A small-molecule ligand and the protein it binds are described below.
Small molecule (SMILES): CC(C)c1cccc(C(C)C)c1O

Sequence of chain 1.A:
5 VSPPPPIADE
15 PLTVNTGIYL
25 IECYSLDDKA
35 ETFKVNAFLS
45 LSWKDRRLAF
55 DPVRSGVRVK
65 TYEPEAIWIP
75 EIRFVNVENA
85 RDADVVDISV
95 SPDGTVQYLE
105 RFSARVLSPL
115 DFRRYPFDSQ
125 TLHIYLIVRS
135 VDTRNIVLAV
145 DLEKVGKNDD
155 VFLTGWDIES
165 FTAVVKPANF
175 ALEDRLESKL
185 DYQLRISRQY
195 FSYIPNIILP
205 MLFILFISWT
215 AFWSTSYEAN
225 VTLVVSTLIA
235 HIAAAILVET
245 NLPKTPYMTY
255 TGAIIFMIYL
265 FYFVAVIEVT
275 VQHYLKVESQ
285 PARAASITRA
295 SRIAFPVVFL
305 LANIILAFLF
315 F

Binding-site contacts:
Ligand atom C5 contacts residue TYR263 of chain 1.B at 3.0 Å (hydrophobic).
Ligand atom C8 contacts residue ILE201 of chain 1.A at 3.2 Å (hydrophobic).
Ligand atom C3 contacts residue TYR263 of chain 1.B at 3.3 Å (hydrophobic).
Ligand atom C4 contacts residue ILE240 of chain 1.B at 3.4 Å (hydrophobic).
Ligand atom C6 contacts residue ASN200 of chain 1.A at 3.4 Å.
Ligand atom C6 contacts residue ILE201 of chain 1.A at 4.1 Å (hydrophobic).
Ligand atom C11 contacts residue GLU243 of chain 1.B at 2.4 Å.
Ligand atom C12 contacts residue ILE259 of chain 1.B at 4.1 Å (hydrophobic).
Ligand atom C12 contacts residue PRO204 of chain 1.A at 3.8 Å (hydrophobic).
Ligand atom C7 contacts residue ILE201 of chain 1.A at 3.9 Å (hydrophobic).
Ligand atom O1 contacts residue ILE201 of chain 1.A at 1.9 Å.
Ligand atom C10 contacts residue GLU243 of chain 1.B at 3.4 Å.
Ligand atom C2 contacts residue TYR263 of chain 1.B at 4.0 Å (hydrophobic).
Ligand atom C12 contacts residue GLU243 of chain 1.B at 3.6 Å.
Ligand atom C5 contacts residue ALA239 of chain 1.B at 3.1 Å (hydrophobic).
Ligand atom C3 contacts residue ILE236 of chain 1.B at 3.5 Å (hydrophobic).
Ligand atom C1 contacts residue ASN200 of chain 1.A at 3.1 Å.
Ligand atom O1 contacts residue ASN200 of chain 1.A at 2.6 Å (h-bond).
Ligand atom C4 contacts residue ILE236 of chain 1.B at 3.1 Å (hydrophobic).
Ligand atom C5 contacts residue ILE240 of chain 1.B at 3.5 Å (hydrophobic).
Ligand atom C1 contacts residue ILE201 of chain 1.A at 3.2 Å (hydrophobic).
Ligand atom C8 contacts residue ASN200 of chain 1.A at 3.8 Å.
Ligand atom C12 contacts residue PRO199 of chain 1.A at 4.0 Å (hydrophobic).
Ligand atom C2 contacts residue ILE201 of chain 1.A at 3.9 Å (hydrophobic).
Ligand atom C11 contacts residue ALA239 of chain 1.B at 3.6 Å (hydrophobic).
Ligand atom C8 contacts residue PRO204 of chain 1.A at 3.7 Å (hydrophobic).
Ligand atom C5 contacts residue ILE236 of chain 1.B at 3.7 Å (hydrophobic).
Ligand atom C4 contacts residue TYR263 of chain 1.B at 2.8 Å (hydrophobic).
Ligand atom O1 contacts residue LEU241 of chain 1.A at 4.1 Å.
Ligand atom C3 contacts residue ILE240 of chain 1.B at 3.7 Å (hydrophobic).
Ligand atom C6 contacts residue ALA239 of chain 1.B at 4.0 Å (hydrophobic).
Ligand atom C12 contacts residue TYR263 of chain 1.B at 3.4 Å (hydrophobic).
Ligand atom C4 contacts residue ALA239 of chain 1.B at 3.8 Å (hydrophobic).
Ligand atom C7 contacts residue ALA238 of chain 1.A at 3.7 Å (hydrophobic).
Ligand atom C6 contacts residue TYR263 of chain 1.B at 3.7 Å (hydrophobic).
Ligand atom C12 contacts residue ALA239 of chain 1.B at 4.1 Å (hydrophobic).
Ligand atom C10 contacts residue ASN200 of chain 1.A at 2.9 Å.
Ligand atom C8 contacts residue MET205 of chain 1.A at 3.8 Å (hydrophobic).
Ligand atom C9 contacts residue ALA238 of chain 1.A at 3.4 Å (hydrophobic).
Ligand atom C12 contacts residue ASN200 of chain 1.A at 2.9 Å.

Sequence of chain 1.B:
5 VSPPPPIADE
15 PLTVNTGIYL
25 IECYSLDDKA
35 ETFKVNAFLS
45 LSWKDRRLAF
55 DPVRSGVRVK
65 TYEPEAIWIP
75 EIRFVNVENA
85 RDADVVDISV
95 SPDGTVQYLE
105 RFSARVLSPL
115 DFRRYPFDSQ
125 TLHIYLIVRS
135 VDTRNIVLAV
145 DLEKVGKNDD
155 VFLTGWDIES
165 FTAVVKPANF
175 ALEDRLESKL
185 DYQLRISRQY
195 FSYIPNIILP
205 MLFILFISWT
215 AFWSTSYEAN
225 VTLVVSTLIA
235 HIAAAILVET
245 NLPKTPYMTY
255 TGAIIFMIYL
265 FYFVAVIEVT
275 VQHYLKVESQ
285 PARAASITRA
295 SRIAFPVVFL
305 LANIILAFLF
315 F